The small molecule below binds the protein below.
Small molecule (SMILES): CC(=O)C(=O)O

Binding-site contacts:
Ligand atom O contacts residue ASP558 of chain 1.B at 3.2 Å (salt-bridge).
Ligand atom OXT contacts residue LEU555 of chain 1.B at 3.6 Å.
Ligand atom CB contacts residue MET561 of chain 1.B at 3.6 Å (hydrophobic).
Ligand atom C contacts residue LEU557 of chain 1.B at 4.0 Å (hydrophobic).
Ligand atom C contacts residue ARG556 of chain 1.B at 4.4 Å.
Ligand atom O3 contacts residue SER562 of chain 1.B at 2.8 Å (h-bond).
Ligand atom O contacts residue LEU557 of chain 1.B at 3.2 Å (h-bond).
Ligand atom CA contacts residue MET561 of chain 1.B at 3.9 Å (hydrophobic).
Ligand atom CA contacts residue ARG556 of chain 1.B at 4.1 Å.
Ligand atom O contacts residue PRO581 of chain 1.B at 4.4 Å.
Ligand atom O contacts residue MET561 of chain 1.B at 4.1 Å.
Ligand atom CA contacts residue LEU555 of chain 1.B at 2.9 Å (hydrophobic).
Ligand atom C contacts residue MET561 of chain 1.B at 3.6 Å (hydrophobic).
Ligand atom O contacts residue ARG556 of chain 1.B at 4.2 Å.
Ligand atom O3 contacts residue ARG556 of chain 1.B at 3.5 Å.
Ligand atom O3 contacts residue LEU555 of chain 1.B at 3.3 Å (h-bond).
Ligand atom CB contacts residue ARG556 of chain 1.B at 3.7 Å.
Ligand atom C contacts residue ASP558 of chain 1.B at 3.9 Å.
Ligand atom CA contacts residue SER562 of chain 1.B at 3.5 Å.
Ligand atom O3 contacts residue ASP558 of chain 1.B at 3.1 Å (salt-bridge).
Ligand atom CA contacts residue LEU557 of chain 1.B at 4.0 Å (hydrophobic).
Ligand atom O3 contacts residue MET561 of chain 1.B at 3.9 Å.
Ligand atom O contacts residue LEU555 of chain 1.B at 3.7 Å.
Ligand atom O3 contacts residue LEU557 of chain 1.B at 3.1 Å (h-bond).
Ligand atom CB contacts residue LEU555 of chain 1.B at 3.0 Å (hydrophobic).
Ligand atom CA contacts residue ASP558 of chain 1.B at 4.0 Å.
Ligand atom C contacts residue LEU555 of chain 1.B at 3.2 Å (hydrophobic).
Ligand atom CB contacts residue SER562 of chain 1.B at 3.4 Å.
Ligand atom OXT contacts residue MET561 of chain 1.B at 3.4 Å.

Sequence of chain 1.B:
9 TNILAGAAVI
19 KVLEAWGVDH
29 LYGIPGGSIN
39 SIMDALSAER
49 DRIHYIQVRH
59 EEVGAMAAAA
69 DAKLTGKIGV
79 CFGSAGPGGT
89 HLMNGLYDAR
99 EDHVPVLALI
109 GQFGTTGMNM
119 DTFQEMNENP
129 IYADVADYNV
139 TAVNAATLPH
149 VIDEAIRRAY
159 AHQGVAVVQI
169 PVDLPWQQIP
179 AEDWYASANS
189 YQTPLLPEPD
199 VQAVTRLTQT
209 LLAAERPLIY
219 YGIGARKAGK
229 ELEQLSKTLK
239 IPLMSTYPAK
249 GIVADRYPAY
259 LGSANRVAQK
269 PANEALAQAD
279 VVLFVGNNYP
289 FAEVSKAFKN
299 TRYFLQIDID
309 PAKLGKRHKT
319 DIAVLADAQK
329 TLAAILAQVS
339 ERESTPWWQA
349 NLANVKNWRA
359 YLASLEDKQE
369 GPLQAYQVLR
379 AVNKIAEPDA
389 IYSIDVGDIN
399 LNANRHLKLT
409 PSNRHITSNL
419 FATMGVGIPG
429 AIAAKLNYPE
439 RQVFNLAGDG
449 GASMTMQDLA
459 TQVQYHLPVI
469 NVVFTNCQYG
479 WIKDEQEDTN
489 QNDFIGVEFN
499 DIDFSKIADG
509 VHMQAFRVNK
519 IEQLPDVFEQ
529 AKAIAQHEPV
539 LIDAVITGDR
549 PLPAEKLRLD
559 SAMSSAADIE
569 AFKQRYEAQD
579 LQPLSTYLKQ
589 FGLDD